Sequence of chain 1.D:
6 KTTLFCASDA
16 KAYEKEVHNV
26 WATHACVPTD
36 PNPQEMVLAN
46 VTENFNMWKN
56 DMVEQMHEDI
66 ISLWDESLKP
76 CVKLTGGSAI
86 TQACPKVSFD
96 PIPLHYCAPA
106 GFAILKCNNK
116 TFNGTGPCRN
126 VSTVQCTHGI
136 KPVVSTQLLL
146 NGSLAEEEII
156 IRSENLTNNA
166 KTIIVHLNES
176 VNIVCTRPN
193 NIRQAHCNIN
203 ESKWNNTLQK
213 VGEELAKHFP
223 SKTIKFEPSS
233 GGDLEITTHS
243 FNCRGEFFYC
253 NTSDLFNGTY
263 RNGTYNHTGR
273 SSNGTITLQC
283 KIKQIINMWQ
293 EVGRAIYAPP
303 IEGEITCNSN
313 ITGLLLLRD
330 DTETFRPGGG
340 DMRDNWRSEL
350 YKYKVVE

Binding-site contacts:
Ligand atom C3 contacts residue ASN253 of chain 1.D at 3.8 Å.
Ligand atom C2 contacts residue ASN253 of chain 1.D at 2.5 Å.
Ligand atom C8 contacts residue LEU236 of chain 1.D at 3.9 Å (hydrophobic).
Ligand atom O5 contacts residue SER255 of chain 1.D at 3.9 Å.
Ligand atom C7 contacts residue ASN253 of chain 1.D at 3.5 Å.
Ligand atom C4 contacts residue ASN253 of chain 1.D at 4.2 Å.
Ligand atom O5 contacts residue ASN253 of chain 1.D at 2.4 Å (h-bond).
Ligand atom C1 contacts residue ASN253 of chain 1.D at 1.4 Å.
Ligand atom C1 contacts residue SER255 of chain 1.D at 4.0 Å.
Ligand atom C5 contacts residue SER255 of chain 1.D at 3.9 Å.
Ligand atom O7 contacts residue ASN253 of chain 1.D at 3.6 Å.
Ligand atom C8 contacts residue THR239 of chain 1.D at 3.4 Å.
Ligand atom C8 contacts residue THR240 of chain 1.D at 3.6 Å.
Ligand atom C6 contacts residue SER255 of chain 1.D at 4.4 Å.
Ligand atom C5 contacts residue ASN253 of chain 1.D at 3.7 Å.
Ligand atom C7 contacts residue THR240 of chain 1.D at 4.3 Å.
Ligand atom N2 contacts residue ASN253 of chain 1.D at 3.0 Å (h-bond).

The small molecule below binds the protein below.
Small molecule (SMILES): CC(=O)N[C@@H]1[C@@H](O)[C@H](O)[C@@H](CO)O[C@H]1O